Sequence of chain 1.A:
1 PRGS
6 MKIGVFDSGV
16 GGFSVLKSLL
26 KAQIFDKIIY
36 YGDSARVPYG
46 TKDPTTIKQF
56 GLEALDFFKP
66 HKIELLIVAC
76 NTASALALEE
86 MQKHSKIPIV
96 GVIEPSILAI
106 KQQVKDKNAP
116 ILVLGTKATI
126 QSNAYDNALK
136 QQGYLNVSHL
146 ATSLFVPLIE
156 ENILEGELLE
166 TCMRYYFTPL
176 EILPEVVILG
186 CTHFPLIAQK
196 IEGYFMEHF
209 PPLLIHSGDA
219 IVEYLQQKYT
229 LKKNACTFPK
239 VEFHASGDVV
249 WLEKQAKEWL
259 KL

Binding-site contacts:
Ligand atom OXT contacts residue THR77 of chain 1.A at 2.8 Å (h-bond).
Ligand atom C contacts residue CYS186 of chain 1.A at 3.7 Å (hydrophobic).
Ligand atom N contacts residue ASP12 of chain 1.A at 3.0 Å (salt-bridge).
Ligand atom OE2 contacts residue THR121 of chain 1.A at 3.9 Å.
Ligand atom CB contacts residue THR187 of chain 1.A at 3.5 Å.
Ligand atom C contacts residue ASN76 of chain 1.A at 3.5 Å.
Ligand atom CD contacts residue GLY45 of chain 1.A at 3.8 Å.
Ligand atom CG contacts residue VAL151 of chain 1.A at 4.0 Å (hydrophobic).
Ligand atom O contacts residue ASN76 of chain 1.A at 2.8 Å (h-bond).
Ligand atom OE2 contacts residue GLY45 of chain 1.A at 2.9 Å (h-bond).
Ligand atom CD contacts residue PRO43 of chain 1.A at 3.6 Å (hydrophobic).
Ligand atom CB contacts residue HIS188 of chain 1.A at 3.7 Å.
Ligand atom N contacts residue SER13 of chain 1.A at 3.2 Å (h-bond).
Ligand atom O contacts residue THR77 of chain 1.A at 3.8 Å.
Ligand atom N contacts residue CYS75 of chain 1.A at 3.0 Å (h-bond).
Ligand atom OXT contacts residue THR121 of chain 1.A at 3.4 Å.
Ligand atom OE2 contacts residue TYR44 of chain 1.A at 3.2 Å (h-bond).
Ligand atom CG contacts residue HIS188 of chain 1.A at 3.5 Å.
Ligand atom CD contacts residue SER13 of chain 1.A at 3.4 Å.
Ligand atom OE1 contacts residue VAL42 of chain 1.A at 3.9 Å.
Ligand atom CB contacts residue CYS186 of chain 1.A at 3.4 Å (hydrophobic).
Ligand atom OXT contacts residue CYS186 of chain 1.A at 3.7 Å.
Ligand atom OE1 contacts residue TYR44 of chain 1.A at 2.6 Å (h-bond).
Ligand atom OE2 contacts residue PRO43 of chain 1.A at 3.2 Å.
Ligand atom CG contacts residue SER13 of chain 1.A at 3.6 Å.
Ligand atom C contacts residue THR77 of chain 1.A at 3.6 Å.
Ligand atom CD contacts residue TYR44 of chain 1.A at 3.3 Å (hydrophobic).
Ligand atom O contacts residue CYS75 of chain 1.A at 3.7 Å.
Ligand atom O contacts residue CYS186 of chain 1.A at 3.6 Å.
Ligand atom O contacts residue THR187 of chain 1.A at 2.9 Å (h-bond).
Ligand atom OXT contacts residue ASN76 of chain 1.A at 3.7 Å.
Ligand atom N contacts residue THR187 of chain 1.A at 2.8 Å (h-bond).
Ligand atom OE1 contacts residue SER13 of chain 1.A at 2.5 Å (h-bond).
Ligand atom CA contacts residue CYS75 of chain 1.A at 3.3 Å (hydrophobic).
Ligand atom CA contacts residue THR187 of chain 1.A at 3.4 Å.
Ligand atom C contacts residue CYS75 of chain 1.A at 3.6 Å (hydrophobic).
Ligand atom OE1 contacts residue GLY45 of chain 1.A at 4.0 Å.
Ligand atom OE1 contacts residue PRO43 of chain 1.A at 3.3 Å.
Ligand atom C contacts residue THR187 of chain 1.A at 3.6 Å.
Ligand atom CA contacts residue SER13 of chain 1.A at 3.9 Å.

A small-molecule ligand and the protein it binds are described below.
Small molecule (SMILES): N[C@H](CCC(=O)O)C(=O)O